Sequence of chain 1.B:
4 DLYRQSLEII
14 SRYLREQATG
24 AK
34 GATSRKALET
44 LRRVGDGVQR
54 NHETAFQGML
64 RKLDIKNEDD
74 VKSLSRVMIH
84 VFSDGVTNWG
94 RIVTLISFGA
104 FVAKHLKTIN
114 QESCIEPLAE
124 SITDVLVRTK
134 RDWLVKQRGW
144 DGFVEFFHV

A small-molecule ligand and the protein it binds are described below.
Small molecule (SMILES): CCCc1ccc(-c2ccc(O)c(C(=O)O)c2)cc1

Binding-site contacts:
Ligand atom C4 contacts residue PHE101 of chain 1.B at 4.3 Å (hydrophobic).
Ligand atom C3 contacts residue MET81 of chain 1.B at 4.1 Å (hydrophobic).
Ligand atom C6 contacts residue THR97 of chain 1.B at 4.1 Å.
Ligand atom C6 contacts residue LEU98 of chain 1.B at 4.0 Å (hydrophobic).
Ligand atom C5 contacts residue MET81 of chain 1.B at 3.6 Å (hydrophobic).
Ligand atom O18 contacts residue ARG94 of chain 1.B at 3.9 Å.
Ligand atom O17 contacts residue ARG94 of chain 1.B at 2.8 Å (salt-bridge).
Ligand atom O18 contacts residue LEU98 of chain 1.B at 3.4 Å (h-bond).
Ligand atom C15 contacts residue VAL80 of chain 1.B at 3.9 Å (hydrophobic).
Ligand atom O19 contacts residue PHE85 of chain 1.B at 3.6 Å.
Ligand atom O17 contacts residue VAL84 of chain 1.B at 3.5 Å.
Ligand atom C15 contacts residue LEU66 of chain 1.B at 4.2 Å (hydrophobic).
Ligand atom C13 contacts residue ARG94 of chain 1.B at 3.5 Å.
Ligand atom C4 contacts residue LEU77 of chain 1.B at 4.0 Å (hydrophobic).
Ligand atom C1 contacts residue MET62 of chain 1.B at 3.3 Å (hydrophobic).
Ligand atom O17 contacts residue PHE85 of chain 1.B at 3.7 Å.
Ligand atom C13 contacts residue PHE85 of chain 1.B at 3.6 Å (hydrophobic).
Ligand atom C11 contacts residue LEU77 of chain 1.B at 3.9 Å (hydrophobic).
Ligand atom C4 contacts residue MET62 of chain 1.B at 3.7 Å (hydrophobic).
Ligand atom C4 contacts residue LEU66 of chain 1.B at 4.2 Å (hydrophobic).
Ligand atom C8 contacts residue MET62 of chain 1.B at 4.1 Å (hydrophobic).
Ligand atom C16 contacts residue LEU66 of chain 1.B at 4.2 Å (hydrophobic).
Ligand atom C15 contacts residue LEU77 of chain 1.B at 3.6 Å (hydrophobic).
Ligand atom C11 contacts residue MET81 of chain 1.B at 3.9 Å (hydrophobic).
Ligand atom C6 contacts residue PHE101 of chain 1.B at 3.9 Å (hydrophobic).
Ligand atom C5 contacts residue VAL84 of chain 1.B at 4.0 Å (hydrophobic).
Ligand atom C3 contacts residue PHE101 of chain 1.B at 3.9 Å (hydrophobic).
Ligand atom C1 contacts residue MET81 of chain 1.B at 4.2 Å (hydrophobic).
Ligand atom C2 contacts residue VAL84 of chain 1.B at 3.9 Å (hydrophobic).
Ligand atom C10 contacts residue PHE85 of chain 1.B at 4.4 Å (hydrophobic).
Ligand atom C8 contacts residue MET81 of chain 1.B at 4.0 Å (hydrophobic).
Ligand atom C12 contacts residue LEU98 of chain 1.B at 4.0 Å (hydrophobic).
Ligand atom O18 contacts residue THR97 of chain 1.B at 3.5 Å.
Ligand atom O19 contacts residue ARG94 of chain 1.B at 2.5 Å.
Ligand atom C2 contacts residue MET81 of chain 1.B at 3.7 Å (hydrophobic).
Ligand atom C7 contacts residue VAL84 of chain 1.B at 4.2 Å (hydrophobic).
Ligand atom C9 contacts residue MET81 of chain 1.B at 4.1 Å (hydrophobic).
Ligand atom C1 contacts residue PHE101 of chain 1.B at 3.9 Å (hydrophobic).
Ligand atom C4 contacts residue MET81 of chain 1.B at 4.2 Å (hydrophobic).
Ligand atom C14 contacts residue LEU66 of chain 1.B at 3.6 Å (hydrophobic).